A protein and the small-molecule ligand that binds it are described below.
Small molecule (SMILES): CC(=O)N[C@H]1[C@H](O[C@H]2[C@H](O)[C@@H](NC(C)=O)CO[C@@H]2CO)O[C@H](CO)[C@@H](O)[C@@H]1O

Binding-site contacts:
Ligand atom C4 contacts residue ASN287 of chain 3.A at 4.2 Å.
Ligand atom C5 contacts residue ASN287 of chain 3.A at 3.7 Å.
Ligand atom C3 contacts residue ASN287 of chain 3.A at 3.8 Å.
Ligand atom O7 contacts residue ASN287 of chain 3.A at 3.6 Å.
Ligand atom C1 contacts residue ASN287 of chain 3.A at 1.4 Å.
Ligand atom C7 contacts residue ASN287 of chain 3.A at 3.4 Å.
Ligand atom C2 contacts residue ASN287 of chain 3.A at 2.5 Å.
Ligand atom C8 contacts residue ASN287 of chain 3.A at 4.5 Å.
Ligand atom C8 contacts residue ASN276 of chain 3.A at 4.4 Å.
Ligand atom N2 contacts residue ASN287 of chain 3.A at 2.9 Å (h-bond).
Ligand atom O5 contacts residue ASN287 of chain 3.A at 2.4 Å (h-bond).

Sequence of chain 3.A:
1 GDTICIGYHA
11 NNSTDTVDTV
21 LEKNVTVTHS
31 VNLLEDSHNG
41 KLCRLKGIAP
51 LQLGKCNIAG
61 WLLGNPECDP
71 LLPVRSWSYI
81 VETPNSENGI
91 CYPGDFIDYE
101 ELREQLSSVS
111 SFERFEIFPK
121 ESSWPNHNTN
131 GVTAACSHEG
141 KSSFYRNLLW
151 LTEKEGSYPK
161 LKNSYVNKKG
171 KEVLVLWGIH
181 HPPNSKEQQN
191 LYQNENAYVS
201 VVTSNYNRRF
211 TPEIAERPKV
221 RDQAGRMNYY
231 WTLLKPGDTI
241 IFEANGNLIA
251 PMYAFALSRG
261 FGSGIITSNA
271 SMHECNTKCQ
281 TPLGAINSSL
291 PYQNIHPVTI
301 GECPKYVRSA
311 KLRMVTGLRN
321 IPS